Binding-site contacts:
Ligand atom C8 contacts residue ASP317 of chain 1.A at 3.8 Å.
Ligand atom C4 contacts residue ASN145 of chain 1.A at 4.4 Å.
Ligand atom C6 contacts residue TYR162 of chain 1.A at 4.1 Å (hydrophobic).
Ligand atom C1 contacts residue ASN145 of chain 1.A at 1.5 Å.
Ligand atom N2 contacts residue ASN145 of chain 1.A at 2.9 Å (h-bond).
Ligand atom C3 contacts residue ASN145 of chain 1.A at 3.9 Å.
Ligand atom C8 contacts residue ASN145 of chain 1.A at 4.5 Å.
Ligand atom C5 contacts residue TYR162 of chain 1.A at 4.2 Å (hydrophobic).
Ligand atom O7 contacts residue ASN133 of chain 1.A at 3.8 Å.
Ligand atom C7 contacts residue ASN145 of chain 1.A at 3.4 Å.
Ligand atom C8 contacts residue LEU164 of chain 1.A at 3.9 Å (hydrophobic).
Ligand atom C5 contacts residue ASN145 of chain 1.A at 3.8 Å.
Ligand atom C8 contacts residue VAL131 of chain 1.A at 4.0 Å (hydrophobic).
Ligand atom O5 contacts residue ASN145 of chain 1.A at 2.5 Å (h-bond).
Ligand atom O7 contacts residue ASN145 of chain 1.A at 3.5 Å (h-bond).
Ligand atom C2 contacts residue ASN145 of chain 1.A at 2.5 Å.
Ligand atom O6 contacts residue TYR162 of chain 1.A at 3.2 Å.
Ligand atom O5 contacts residue TYR162 of chain 1.A at 4.4 Å.
Ligand atom C8 contacts residue TYR162 of chain 1.A at 3.5 Å (hydrophobic).

The protein below binds the small molecule below.
Small molecule (SMILES): CC(=O)N[C@H]1[C@H](O[C@H]2[C@H](O)[C@@H](NC(C)=O)CO[C@@H]2CO)O[C@H](CO)[C@@H](O)[C@@H]1O

Sequence of chain 1.A:
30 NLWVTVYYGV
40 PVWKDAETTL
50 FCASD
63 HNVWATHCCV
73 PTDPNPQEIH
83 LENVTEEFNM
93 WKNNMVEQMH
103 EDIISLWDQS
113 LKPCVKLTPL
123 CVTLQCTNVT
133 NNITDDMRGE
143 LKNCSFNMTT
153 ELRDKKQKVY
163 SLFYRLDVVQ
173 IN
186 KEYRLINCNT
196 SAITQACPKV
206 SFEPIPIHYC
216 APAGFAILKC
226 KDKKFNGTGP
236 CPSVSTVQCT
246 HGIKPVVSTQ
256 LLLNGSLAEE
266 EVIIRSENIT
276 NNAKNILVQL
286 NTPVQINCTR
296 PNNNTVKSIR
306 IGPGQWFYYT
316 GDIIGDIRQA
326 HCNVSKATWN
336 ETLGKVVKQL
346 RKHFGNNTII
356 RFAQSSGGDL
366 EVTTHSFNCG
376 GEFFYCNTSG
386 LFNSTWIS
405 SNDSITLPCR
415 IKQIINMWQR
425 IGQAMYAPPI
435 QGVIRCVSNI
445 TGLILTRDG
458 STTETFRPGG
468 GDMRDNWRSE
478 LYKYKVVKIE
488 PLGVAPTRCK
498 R